This protein binds this small molecule.
Small molecule (SMILES): Cc1cc(CCCOc2c(Cl)cc(C3=NCCO3)cc2Cl)on1

Sequence of chain 3.A:
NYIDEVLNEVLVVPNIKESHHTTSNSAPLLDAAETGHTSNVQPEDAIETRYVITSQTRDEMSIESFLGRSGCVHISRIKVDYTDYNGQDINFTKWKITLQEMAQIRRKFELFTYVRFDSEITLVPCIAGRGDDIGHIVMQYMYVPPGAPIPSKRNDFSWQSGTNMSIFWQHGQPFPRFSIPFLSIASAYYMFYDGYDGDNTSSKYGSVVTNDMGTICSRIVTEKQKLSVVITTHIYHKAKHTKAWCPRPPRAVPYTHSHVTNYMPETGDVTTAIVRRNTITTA

Binding-site contacts:
Ligand atom CL1 contacts residue ILE125 of chain 3.A at 3.7 Å.
Ligand atom C4A contacts residue TYR145 of chain 3.A at 3.7 Å (hydrophobic).
Ligand atom C5B contacts residue ILE125 of chain 3.A at 3.5 Å (hydrophobic).
Ligand atom C5A contacts residue TYR145 of chain 3.A at 3.7 Å (hydrophobic).
Ligand atom C4B contacts residue ILE125 of chain 3.A at 4.0 Å (hydrophobic).
Ligand atom CL1 contacts residue ILE239 of chain 3.A at 4.0 Å.
Ligand atom C2B contacts residue ILE184 of chain 3.A at 4.1 Å (hydrophobic).
Ligand atom C2C contacts residue MET217 of chain 3.A at 3.9 Å (hydrophobic).
Ligand atom C5 contacts residue MET217 of chain 3.A at 3.8 Å (hydrophobic).
Ligand atom CL2 contacts residue TYR147 of chain 3.A at 2.4 Å.
Ligand atom C5A contacts residue LEU127 of chain 3.A at 3.8 Å (hydrophobic).
Ligand atom N2 contacts residue MET217 of chain 3.A at 3.1 Å (h-bond).
Ligand atom C4A contacts residue MET146 of chain 3.A at 4.0 Å (hydrophobic).
Ligand atom C3B contacts residue ILE125 of chain 3.A at 4.3 Å (hydrophobic).
Ligand atom C4 contacts residue LEU103 of chain 3.A at 3.6 Å (hydrophobic).
Ligand atom C4B contacts residue ILE220 of chain 3.A at 4.2 Å (hydrophobic).
Ligand atom O1B contacts residue ILE125 of chain 3.A at 4.1 Å.
Ligand atom C2A contacts residue ILE220 of chain 3.A at 4.1 Å (hydrophobic).
Ligand atom C5B contacts residue ILE220 of chain 3.A at 4.3 Å (hydrophobic).
Ligand atom C3 contacts residue LEU103 of chain 3.A at 4.3 Å (hydrophobic).
Ligand atom CL2 contacts residue LEU187 of chain 3.A at 3.9 Å.
Ligand atom C31 contacts residue LEU103 of chain 3.A at 4.1 Å (hydrophobic).
Ligand atom C3B contacts residue TYR147 of chain 3.A at 3.3 Å (hydrophobic).
Ligand atom C31 contacts residue MET195 of chain 3.A at 3.9 Å (hydrophobic).
Ligand atom C3 contacts residue MET217 of chain 3.A at 4.2 Å (hydrophobic).
Ligand atom C2B contacts residue ILE125 of chain 3.A at 4.1 Å (hydrophobic).
Ligand atom C2C contacts residue ILE101 of chain 3.A at 4.2 Å (hydrophobic).
Ligand atom N3A contacts residue ILE220 of chain 3.A at 4.3 Å.
Ligand atom C6B contacts residue ILE125 of chain 3.A at 3.3 Å (hydrophobic).
Ligand atom O1A contacts residue LEU127 of chain 3.A at 4.1 Å.
Ligand atom O1A contacts residue ILE239 of chain 3.A at 4.3 Å.
Ligand atom C1B contacts residue ILE125 of chain 3.A at 3.6 Å (hydrophobic).
Ligand atom C2B contacts residue TYR147 of chain 3.A at 3.4 Å (hydrophobic).
Ligand atom N3A contacts residue TYR147 of chain 3.A at 4.1 Å.
Ligand atom CL2 contacts residue ILE184 of chain 3.A at 4.2 Å.
Ligand atom N3A contacts residue PHE182 of chain 3.A at 4.1 Å.
Ligand atom N2 contacts residue ASN215 of chain 3.A at 4.0 Å.
Ligand atom C2A contacts residue PHE182 of chain 3.A at 4.1 Å (hydrophobic).
Ligand atom C3C contacts residue ILE101 of chain 3.A at 3.8 Å (hydrophobic).
Ligand atom O1 contacts residue MET217 of chain 3.A at 2.7 Å (h-bond).